Sequence of chain 1.A:
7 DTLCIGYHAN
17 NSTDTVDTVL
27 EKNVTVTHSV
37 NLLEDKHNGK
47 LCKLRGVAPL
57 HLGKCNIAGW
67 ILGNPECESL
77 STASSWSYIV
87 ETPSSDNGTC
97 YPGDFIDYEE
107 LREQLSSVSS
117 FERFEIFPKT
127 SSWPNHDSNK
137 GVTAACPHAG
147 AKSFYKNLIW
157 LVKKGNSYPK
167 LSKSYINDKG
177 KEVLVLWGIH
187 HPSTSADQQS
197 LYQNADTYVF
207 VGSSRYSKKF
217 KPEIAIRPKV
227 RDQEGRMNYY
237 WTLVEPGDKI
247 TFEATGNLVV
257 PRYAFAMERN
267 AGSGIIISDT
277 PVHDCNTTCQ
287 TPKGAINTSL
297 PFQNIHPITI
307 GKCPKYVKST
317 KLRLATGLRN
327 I

Binding-site contacts:
Ligand atom C1 contacts residue ASN93 of chain 1.A at 1.4 Å.
Ligand atom C4 contacts residue ASN93 of chain 1.A at 4.0 Å.
Ligand atom C2 contacts residue GLU72 of chain 1.A at 4.0 Å.
Ligand atom C1 contacts residue GLU72 of chain 1.A at 4.0 Å.
Ligand atom C8 contacts residue CYS142 of chain 1.A at 4.5 Å (hydrophobic).
Ligand atom N2 contacts residue GLU72 of chain 1.A at 2.9 Å.
Ligand atom C7 contacts residue ASN93 of chain 1.A at 3.6 Å.
Ligand atom O7 contacts residue CYS96 of chain 1.A at 4.1 Å.
Ligand atom C2 contacts residue ARG227 of chain 1.A at 4.2 Å.
Ligand atom C7 contacts residue GLU72 of chain 1.A at 3.3 Å.
Ligand atom O7 contacts residue PRO143 of chain 1.A at 4.0 Å.
Ligand atom O5 contacts residue ASN93 of chain 1.A at 2.2 Å (h-bond).
Ligand atom O7 contacts residue GLU72 of chain 1.A at 4.0 Å.
Ligand atom C6 contacts residue PRO143 of chain 1.A at 4.3 Å (hydrophobic).
Ligand atom O7 contacts residue ASN70 of chain 1.A at 3.7 Å.
Ligand atom C7 contacts residue ARG227 of chain 1.A at 4.4 Å.
Ligand atom C3 contacts residue ASN93 of chain 1.A at 3.6 Å.
Ligand atom O3 contacts residue ARG227 of chain 1.A at 3.6 Å.
Ligand atom C8 contacts residue PRO143 of chain 1.A at 2.6 Å (hydrophobic).
Ligand atom C8 contacts residue GLU72 of chain 1.A at 3.2 Å.
Ligand atom N2 contacts residue ASN93 of chain 1.A at 2.8 Å (h-bond).
Ligand atom C6 contacts residue ASN93 of chain 1.A at 4.5 Å.
Ligand atom O7 contacts residue ARG227 of chain 1.A at 3.7 Å.
Ligand atom C2 contacts residue ASN93 of chain 1.A at 2.2 Å.
Ligand atom C7 contacts residue ASN70 of chain 1.A at 4.1 Å.
Ligand atom O7 contacts residue ASN93 of chain 1.A at 3.6 Å (h-bond).
Ligand atom C5 contacts residue ASN93 of chain 1.A at 3.5 Å.
Ligand atom C7 contacts residue PRO143 of chain 1.A at 4.0 Å (hydrophobic).
Ligand atom C3 contacts residue ARG227 of chain 1.A at 4.3 Å.
Ligand atom O3 contacts residue ASN93 of chain 1.A at 4.5 Å.

This small molecule binds to this protein.
Small molecule (SMILES): CC(=O)N[C@H]1[C@H](O[C@H]2[C@H](O)[C@@H](NC(C)=O)CO[C@@H]2CO)O[C@H](CO)[C@@H](O)[C@@H]1O